Sequence of chain 1.L:
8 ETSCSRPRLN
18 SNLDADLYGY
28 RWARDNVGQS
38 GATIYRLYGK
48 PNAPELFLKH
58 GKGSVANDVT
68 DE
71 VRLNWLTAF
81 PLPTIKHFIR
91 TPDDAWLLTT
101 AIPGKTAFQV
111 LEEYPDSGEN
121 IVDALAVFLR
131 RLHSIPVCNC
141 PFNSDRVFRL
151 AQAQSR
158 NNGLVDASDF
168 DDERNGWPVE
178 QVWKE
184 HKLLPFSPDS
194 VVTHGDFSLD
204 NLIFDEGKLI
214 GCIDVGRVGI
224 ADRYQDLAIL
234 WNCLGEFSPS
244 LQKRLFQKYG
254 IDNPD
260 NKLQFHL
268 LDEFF

This protein binds this small molecule.
Small molecule (SMILES): CC(C)(C)n1nc(Cc2cccc3ccccc23)c2c(N)ncnc21

Sequence of chain 1.K:
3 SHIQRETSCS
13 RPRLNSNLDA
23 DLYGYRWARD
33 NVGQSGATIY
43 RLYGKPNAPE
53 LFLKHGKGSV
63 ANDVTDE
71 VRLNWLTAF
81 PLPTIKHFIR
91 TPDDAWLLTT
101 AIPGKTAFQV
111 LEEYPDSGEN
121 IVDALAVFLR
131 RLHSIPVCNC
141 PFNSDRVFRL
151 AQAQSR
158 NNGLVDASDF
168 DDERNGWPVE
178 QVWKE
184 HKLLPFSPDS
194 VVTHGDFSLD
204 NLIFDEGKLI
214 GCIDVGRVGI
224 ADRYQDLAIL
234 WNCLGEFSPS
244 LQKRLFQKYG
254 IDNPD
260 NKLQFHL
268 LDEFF

Binding-site contacts:
Ligand atom C6 contacts residue ILE102 of chain 1.K at 4.0 Å (hydrophobic).
Ligand atom N1 contacts residue PHE54 of chain 1.K at 3.4 Å.
Ligand atom N1 contacts residue ILE102 of chain 1.K at 3.0 Å (h-bond).
Ligand atom CAG contacts residue GLY104 of chain 1.K at 3.4 Å.
Ligand atom N1 contacts residue ILE216 of chain 1.K at 4.1 Å.
Ligand atom CAA contacts residue ILE41 of chain 1.K at 3.8 Å (hydrophobic).
Ligand atom N3 contacts residue PHE54 of chain 1.K at 3.2 Å.
Ligand atom CAM contacts residue ILE216 of chain 1.K at 3.7 Å (hydrophobic).
Ligand atom CAF contacts residue PHE54 of chain 1.K at 3.5 Å (hydrophobic).
Ligand atom NAP contacts residue ILE216 of chain 1.K at 3.6 Å.
Ligand atom CAS contacts residue ILE216 of chain 1.K at 3.4 Å (hydrophobic).
Ligand atom C6 contacts residue PHE54 of chain 1.K at 3.4 Å (hydrophobic).
Ligand atom C2 contacts residue ILE102 of chain 1.K at 3.7 Å (hydrophobic).
Ligand atom C4 contacts residue ILE216 of chain 1.K at 4.0 Å (hydrophobic).
Ligand atom NAD contacts residue ILE102 of chain 1.K at 3.3 Å (h-bond).
Ligand atom C5 contacts residue PHE54 of chain 1.K at 3.5 Å (hydrophobic).
Ligand atom NAX contacts residue ILE216 of chain 1.K at 4.0 Å.
Ligand atom CAK contacts residue PHE54 of chain 1.K at 3.5 Å (hydrophobic).
Ligand atom C5 contacts residue ILE216 of chain 1.K at 3.7 Å (hydrophobic).
Ligand atom CAE contacts residue PHE54 of chain 1.K at 4.0 Å (hydrophobic).
Ligand atom N1 contacts residue ALA101 of chain 1.K at 3.6 Å.
Ligand atom C4 contacts residue PHE54 of chain 1.K at 3.6 Å (hydrophobic).
Ligand atom C2 contacts residue PRO83 of chain 1.K at 4.1 Å (hydrophobic).
Ligand atom CAE contacts residue ARG43 of chain 1.K at 3.8 Å.
Ligand atom CAH contacts residue ILE206 of chain 1.K at 3.9 Å (hydrophobic).
Ligand atom CAJ contacts residue GLY104 of chain 1.K at 3.9 Å.
Ligand atom CAB contacts residue ASP217 of chain 1.K at 3.6 Å.
Ligand atom C2 contacts residue THR100 of chain 1.K at 3.6 Å.
Ligand atom CAF contacts residue ASP32 of chain 1.K at 3.4 Å.
Ligand atom C2 contacts residue ALA101 of chain 1.K at 3.7 Å (hydrophobic).
Ligand atom C2 contacts residue PHE54 of chain 1.K at 3.3 Å (hydrophobic).
Ligand atom CAH contacts residue THR106 of chain 1.K at 3.9 Å.
Ligand atom C6 contacts residue ILE216 of chain 1.K at 4.1 Å (hydrophobic).
Ligand atom CAE contacts residue ASP32 of chain 1.K at 4.1 Å.
Ligand atom CAC contacts residue PHE54 of chain 1.K at 3.6 Å (hydrophobic).
Ligand atom CAC contacts residue ILE41 of chain 1.K at 4.1 Å (hydrophobic).
Ligand atom NAD contacts residue PHE54 of chain 1.K at 4.0 Å.
Ligand atom CAU contacts residue PHE54 of chain 1.K at 3.9 Å (hydrophobic).
Ligand atom NAD contacts residue ILE206 of chain 1.K at 4.1 Å.
Ligand atom C2 contacts residue ILE216 of chain 1.K at 4.1 Å (hydrophobic).